Binding-site contacts:
Ligand atom C3 contacts residue ASN1074 of chain 1.D at 3.8 Å.
Ligand atom C7 contacts residue ASN1074 of chain 1.D at 3.7 Å.
Ligand atom C5 contacts residue GLN895 of chain 1.G at 4.2 Å.
Ligand atom C4 contacts residue ASN1074 of chain 1.D at 4.2 Å.
Ligand atom O6 contacts residue GLN895 of chain 1.G at 3.9 Å.
Ligand atom C8 contacts residue ASN1074 of chain 1.D at 4.1 Å.
Ligand atom O5 contacts residue GLN895 of chain 1.G at 4.4 Å.
Ligand atom C5 contacts residue ALA706 of chain 1.D at 4.5 Å (hydrophobic).
Ligand atom C1 contacts residue ASN1074 of chain 1.D at 1.4 Å.
Ligand atom O4 contacts residue ALA706 of chain 1.D at 3.8 Å.
Ligand atom O6 contacts residue SER711 of chain 1.D at 4.2 Å.
Ligand atom C6 contacts residue ALA706 of chain 1.D at 4.5 Å (hydrophobic).
Ligand atom N2 contacts residue ASN1074 of chain 1.D at 2.9 Å (h-bond).
Ligand atom O5 contacts residue ASN1074 of chain 1.D at 2.3 Å (h-bond).
Ligand atom C5 contacts residue ASN1074 of chain 1.D at 3.6 Å.
Ligand atom C2 contacts residue ASN1074 of chain 1.D at 2.4 Å.

Sequence of chain 1.D:
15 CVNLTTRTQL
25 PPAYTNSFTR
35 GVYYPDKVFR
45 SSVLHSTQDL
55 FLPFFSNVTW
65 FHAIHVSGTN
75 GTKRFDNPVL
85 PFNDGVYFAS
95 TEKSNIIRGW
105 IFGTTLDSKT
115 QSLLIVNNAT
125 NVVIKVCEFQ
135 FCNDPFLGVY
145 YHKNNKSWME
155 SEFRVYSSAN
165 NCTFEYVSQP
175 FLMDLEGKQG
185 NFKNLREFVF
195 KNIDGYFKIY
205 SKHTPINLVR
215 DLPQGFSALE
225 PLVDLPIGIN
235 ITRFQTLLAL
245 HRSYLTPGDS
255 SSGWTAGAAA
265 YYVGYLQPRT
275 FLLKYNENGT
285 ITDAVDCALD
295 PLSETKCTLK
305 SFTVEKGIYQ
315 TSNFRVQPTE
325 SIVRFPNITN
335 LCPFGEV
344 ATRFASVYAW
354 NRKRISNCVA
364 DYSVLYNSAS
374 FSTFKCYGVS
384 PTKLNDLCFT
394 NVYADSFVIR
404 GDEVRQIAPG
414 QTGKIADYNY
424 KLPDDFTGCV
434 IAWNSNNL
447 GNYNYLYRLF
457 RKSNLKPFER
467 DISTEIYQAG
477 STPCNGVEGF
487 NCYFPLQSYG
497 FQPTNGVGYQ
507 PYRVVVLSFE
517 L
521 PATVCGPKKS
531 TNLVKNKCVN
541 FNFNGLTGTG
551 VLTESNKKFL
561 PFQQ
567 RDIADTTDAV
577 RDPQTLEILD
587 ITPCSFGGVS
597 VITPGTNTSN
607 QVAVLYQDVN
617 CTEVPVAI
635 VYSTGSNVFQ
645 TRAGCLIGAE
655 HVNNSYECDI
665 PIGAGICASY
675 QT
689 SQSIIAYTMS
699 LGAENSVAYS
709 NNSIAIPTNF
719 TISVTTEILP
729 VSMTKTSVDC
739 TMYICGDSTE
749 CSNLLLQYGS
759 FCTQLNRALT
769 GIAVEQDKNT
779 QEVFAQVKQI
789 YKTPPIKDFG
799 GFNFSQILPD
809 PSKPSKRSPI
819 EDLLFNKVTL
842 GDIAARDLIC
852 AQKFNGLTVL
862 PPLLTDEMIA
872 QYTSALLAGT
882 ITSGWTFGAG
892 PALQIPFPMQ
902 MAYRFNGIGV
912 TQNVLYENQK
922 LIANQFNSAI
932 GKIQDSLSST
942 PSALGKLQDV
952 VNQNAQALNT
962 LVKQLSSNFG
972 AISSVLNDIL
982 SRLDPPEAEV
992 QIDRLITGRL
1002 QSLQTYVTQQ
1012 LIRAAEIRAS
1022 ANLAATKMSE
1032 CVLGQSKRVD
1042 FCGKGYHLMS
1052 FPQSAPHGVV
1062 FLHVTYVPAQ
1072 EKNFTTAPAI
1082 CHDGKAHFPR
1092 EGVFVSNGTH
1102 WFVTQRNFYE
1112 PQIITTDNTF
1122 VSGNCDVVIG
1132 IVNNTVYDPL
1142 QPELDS

Sequence of chain 1.G:
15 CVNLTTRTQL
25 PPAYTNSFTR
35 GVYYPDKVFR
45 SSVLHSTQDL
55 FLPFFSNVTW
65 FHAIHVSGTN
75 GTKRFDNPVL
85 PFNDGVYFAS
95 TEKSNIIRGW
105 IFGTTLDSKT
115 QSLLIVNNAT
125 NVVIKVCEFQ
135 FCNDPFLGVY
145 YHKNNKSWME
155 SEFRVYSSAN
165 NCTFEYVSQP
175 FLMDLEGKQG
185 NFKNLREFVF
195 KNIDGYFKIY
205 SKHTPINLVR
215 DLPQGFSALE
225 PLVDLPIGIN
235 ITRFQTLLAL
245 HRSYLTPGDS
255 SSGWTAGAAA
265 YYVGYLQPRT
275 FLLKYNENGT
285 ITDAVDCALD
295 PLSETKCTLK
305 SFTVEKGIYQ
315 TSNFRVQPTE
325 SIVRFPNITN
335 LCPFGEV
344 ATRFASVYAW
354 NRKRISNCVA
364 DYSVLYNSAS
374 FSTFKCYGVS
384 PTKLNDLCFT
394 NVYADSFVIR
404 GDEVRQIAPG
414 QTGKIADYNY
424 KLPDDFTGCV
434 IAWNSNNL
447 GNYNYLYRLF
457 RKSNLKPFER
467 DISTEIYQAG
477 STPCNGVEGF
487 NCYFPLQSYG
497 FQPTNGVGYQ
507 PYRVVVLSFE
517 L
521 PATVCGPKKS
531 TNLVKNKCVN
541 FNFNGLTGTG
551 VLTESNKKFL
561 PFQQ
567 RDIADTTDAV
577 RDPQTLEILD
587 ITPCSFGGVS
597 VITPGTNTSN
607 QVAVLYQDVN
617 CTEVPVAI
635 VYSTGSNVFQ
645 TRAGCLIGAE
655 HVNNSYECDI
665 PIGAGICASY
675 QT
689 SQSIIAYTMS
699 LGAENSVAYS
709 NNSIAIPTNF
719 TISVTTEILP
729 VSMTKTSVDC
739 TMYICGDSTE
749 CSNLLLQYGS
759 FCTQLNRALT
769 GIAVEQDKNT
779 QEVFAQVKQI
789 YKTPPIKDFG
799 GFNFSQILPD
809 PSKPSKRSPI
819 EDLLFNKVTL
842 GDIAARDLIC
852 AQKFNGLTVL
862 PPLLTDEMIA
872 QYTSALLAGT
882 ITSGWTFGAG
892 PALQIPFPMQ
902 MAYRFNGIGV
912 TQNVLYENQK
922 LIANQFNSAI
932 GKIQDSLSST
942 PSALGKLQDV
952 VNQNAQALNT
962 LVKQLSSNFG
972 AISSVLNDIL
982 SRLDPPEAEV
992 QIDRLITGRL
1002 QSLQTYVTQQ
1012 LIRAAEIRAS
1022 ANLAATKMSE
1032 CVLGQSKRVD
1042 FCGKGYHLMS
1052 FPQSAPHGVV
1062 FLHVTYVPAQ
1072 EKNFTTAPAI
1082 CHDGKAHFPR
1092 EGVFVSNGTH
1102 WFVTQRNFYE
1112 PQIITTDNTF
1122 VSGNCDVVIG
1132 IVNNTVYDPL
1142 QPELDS

A small-molecule ligand and the protein it binds are described below.
Small molecule (SMILES): CC(=O)N[C@@H]1[C@@H](O)[C@H](O)[C@@H](CO)O[C@H]1O